Sequence of chain 2.D:
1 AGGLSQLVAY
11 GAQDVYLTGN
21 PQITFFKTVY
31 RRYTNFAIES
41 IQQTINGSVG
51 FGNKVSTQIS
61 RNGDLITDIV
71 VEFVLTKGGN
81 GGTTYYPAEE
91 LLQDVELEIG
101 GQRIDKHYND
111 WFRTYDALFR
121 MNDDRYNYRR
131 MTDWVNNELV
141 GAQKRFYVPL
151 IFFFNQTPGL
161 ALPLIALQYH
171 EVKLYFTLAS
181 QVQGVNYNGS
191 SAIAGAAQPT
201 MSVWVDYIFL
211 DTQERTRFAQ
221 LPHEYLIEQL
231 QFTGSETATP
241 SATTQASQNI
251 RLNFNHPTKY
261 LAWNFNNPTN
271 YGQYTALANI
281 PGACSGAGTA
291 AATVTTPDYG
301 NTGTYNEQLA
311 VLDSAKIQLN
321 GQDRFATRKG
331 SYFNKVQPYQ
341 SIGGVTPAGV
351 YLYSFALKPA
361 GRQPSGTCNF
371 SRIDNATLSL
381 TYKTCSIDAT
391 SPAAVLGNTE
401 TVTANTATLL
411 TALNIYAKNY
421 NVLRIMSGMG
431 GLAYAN

A protein and the small-molecule ligand that binds it are described below.
Small molecule (SMILES): CO[C@@H]1[C@@H](O)[C@H](C)O[C@@H](O[C@H]2[C@@H](O[C@@H]3CO[C@@H](O[C@H]4[C@@H](O[C@H]5O[C@H](C)[C@@H](O)[C@H](O[C@H]6O[C@H](CO)[C@@H](O)[C@H](O)[C@@H]6O)[C@@H]5O)[C@H](O[C@H]5O[C@H](CO)[C@H](O)[C@H](O)[C@H]5O)[C@H](O[C@H]5[C@H](O[C@@H]6OC[C@@H](O)[C@H](O)[C@H]6O)[C@@H](CO)OC[C@@H]5O)O[C@H]4C)[C@H](O)[C@H]3O)O[C@@H](C)[C@H](O)[C@H]2O)[C@@H]1OC

Binding-site contacts:
Ligand atom O3 contacts residue CYS284 of chain 3.D at 3.7 Å.
Ligand atom O3 contacts residue ASN80 of chain 3.D at 3.7 Å.
Ligand atom O5 contacts residue GLY82 of chain 3.D at 4.0 Å.
Ligand atom C3 contacts residue ASN301 of chain 3.D at 3.8 Å.
Ligand atom O2 contacts residue GLY82 of chain 3.D at 3.8 Å.
Ligand atom O5 contacts residue ASN301 of chain 3.D at 2.3 Å (h-bond).
Ligand atom O2 contacts residue ASN301 of chain 3.D at 2.9 Å (h-bond).
Ligand atom O6 contacts residue ASP298 of chain 3.D at 3.4 Å (salt-bridge).
Ligand atom O6 contacts residue GLY82 of chain 3.D at 2.7 Å (h-bond).
Ligand atom C1 contacts residue ASP298 of chain 3.D at 3.8 Å.
Ligand atom O3 contacts residue BGC1 of chain 2.P at 2.9 Å (h-bond).
Ligand atom O3 contacts residue SER285 of chain 3.D at 3.6 Å.
Ligand atom O4 contacts residue SER285 of chain 3.D at 3.1 Å (h-bond).
Ligand atom C2 contacts residue ASN301 of chain 3.D at 2.4 Å.
Ligand atom C4 contacts residue ASP298 of chain 3.D at 3.4 Å.
Ligand atom C6 contacts residue ASN137 of chain 3.D at 3.6 Å.
Ligand atom O5 contacts residue GLY81 of chain 3.D at 3.4 Å (h-bond).
Ligand atom O2 contacts residue ASP298 of chain 3.D at 2.7 Å (salt-bridge).
Ligand atom O3 contacts residue ALA287 of chain 3.D at 3.8 Å.
Ligand atom C1 contacts residue ASN301 of chain 3.D at 1.5 Å.
Ligand atom C6 contacts residue LEU139 of chain 3.D at 3.6 Å (hydrophobic).
Ligand atom C3 contacts residue GLY286 of chain 3.D at 3.7 Å.
Ligand atom O2 contacts residue GLY81 of chain 3.D at 3.1 Å (h-bond).
Ligand atom O2 contacts residue ASN80 of chain 3.D at 3.8 Å.
Ligand atom C2 contacts residue GLY81 of chain 3.D at 3.9 Å.
Ligand atom C5 contacts residue ASP298 of chain 3.D at 3.8 Å.
Ligand atom C1 contacts residue GLY81 of chain 3.D at 3.6 Å.
Ligand atom C3 contacts residue ASP298 of chain 3.D at 3.9 Å.
Ligand atom C3 contacts residue LEU139 of chain 3.D at 3.9 Å (hydrophobic).
Ligand atom C4 contacts residue GLY286 of chain 3.D at 4.0 Å.
Ligand atom C5 contacts residue ASN301 of chain 3.D at 3.6 Å.
Ligand atom O3 contacts residue LEU139 of chain 3.D at 3.4 Å.
Ligand atom O4 contacts residue GLY286 of chain 3.D at 3.2 Å (h-bond).
Ligand atom C6 contacts residue GLY81 of chain 3.D at 3.9 Å.
Ligand atom O2 contacts residue LEU139 of chain 3.D at 3.5 Å.
Ligand atom O6 contacts residue TYR299 of chain 3.D at 3.7 Å.
Ligand atom C6 contacts residue GLY82 of chain 3.D at 3.5 Å.
Ligand atom C2 contacts residue ASP298 of chain 3.D at 3.5 Å.
Ligand atom C27 contacts residue BGC1 of chain 2.P at 3.4 Å.
Ligand atom O3 contacts residue GLY286 of chain 3.D at 2.6 Å (h-bond).

Sequence of chain 3.D:
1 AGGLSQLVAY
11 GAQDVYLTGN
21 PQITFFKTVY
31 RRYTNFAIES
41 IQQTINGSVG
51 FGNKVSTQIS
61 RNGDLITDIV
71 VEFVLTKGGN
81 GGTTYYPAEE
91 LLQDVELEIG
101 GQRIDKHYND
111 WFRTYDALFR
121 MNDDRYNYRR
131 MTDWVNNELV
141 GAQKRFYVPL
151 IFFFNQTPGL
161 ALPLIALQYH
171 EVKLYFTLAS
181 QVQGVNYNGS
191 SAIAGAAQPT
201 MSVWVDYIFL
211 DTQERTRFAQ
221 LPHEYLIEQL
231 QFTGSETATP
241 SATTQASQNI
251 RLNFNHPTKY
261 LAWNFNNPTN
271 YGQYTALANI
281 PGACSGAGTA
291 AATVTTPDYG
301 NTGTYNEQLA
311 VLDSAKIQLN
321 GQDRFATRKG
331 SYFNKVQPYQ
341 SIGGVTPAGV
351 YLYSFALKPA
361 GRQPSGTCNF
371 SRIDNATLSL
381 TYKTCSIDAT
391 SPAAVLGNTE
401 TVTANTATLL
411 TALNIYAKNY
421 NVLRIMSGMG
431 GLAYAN